Binding-site contacts:
Ligand atom N2 contacts residue ASN5 of chain 1.F at 2.8 Å (h-bond).
Ligand atom C6 contacts residue ASN5 of chain 1.F at 4.2 Å.
Ligand atom C5 contacts residue ASN5 of chain 1.F at 3.2 Å.
Ligand atom C1 contacts residue THR7 of chain 1.F at 4.4 Å.
Ligand atom C8 contacts residue ASN5 of chain 1.F at 4.3 Å.
Ligand atom O6 contacts residue THR7 of chain 1.F at 3.4 Å (h-bond).
Ligand atom O7 contacts residue ASN5 of chain 1.F at 3.6 Å.
Ligand atom O4 contacts residue THR7 of chain 1.F at 4.5 Å.
Ligand atom C7 contacts residue ASN5 of chain 1.F at 3.3 Å.
Ligand atom O5 contacts residue ASN5 of chain 1.F at 1.9 Å (h-bond).
Ligand atom C5 contacts residue THR7 of chain 1.F at 3.8 Å.
Ligand atom C6 contacts residue THR7 of chain 1.F at 2.9 Å.
Ligand atom C4 contacts residue THR7 of chain 1.F at 3.9 Å.
Ligand atom C2 contacts residue ASN5 of chain 1.F at 2.5 Å.
Ligand atom C1 contacts residue ASN5 of chain 1.F at 1.4 Å.
Ligand atom C4 contacts residue ASN5 of chain 1.F at 3.9 Å.
Ligand atom O5 contacts residue THR7 of chain 1.F at 4.0 Å.
Ligand atom C3 contacts residue ASN5 of chain 1.F at 3.8 Å.

A protein and the small-molecule ligand that binds it are described below.
Small molecule (SMILES): CC(=O)N[C@@H]1[C@@H](O)[C@H](O)[C@@H](CO)O[C@H]1O

Sequence of chain 1.F:
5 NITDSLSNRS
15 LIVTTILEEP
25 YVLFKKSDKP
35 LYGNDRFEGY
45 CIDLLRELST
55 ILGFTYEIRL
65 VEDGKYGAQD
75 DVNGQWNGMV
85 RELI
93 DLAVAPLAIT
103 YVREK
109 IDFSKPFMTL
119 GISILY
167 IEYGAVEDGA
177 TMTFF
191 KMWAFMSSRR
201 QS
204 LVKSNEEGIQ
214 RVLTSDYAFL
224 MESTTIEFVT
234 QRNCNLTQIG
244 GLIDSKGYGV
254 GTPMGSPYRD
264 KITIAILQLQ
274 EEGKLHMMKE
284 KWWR